Sequence of chain 1.B:
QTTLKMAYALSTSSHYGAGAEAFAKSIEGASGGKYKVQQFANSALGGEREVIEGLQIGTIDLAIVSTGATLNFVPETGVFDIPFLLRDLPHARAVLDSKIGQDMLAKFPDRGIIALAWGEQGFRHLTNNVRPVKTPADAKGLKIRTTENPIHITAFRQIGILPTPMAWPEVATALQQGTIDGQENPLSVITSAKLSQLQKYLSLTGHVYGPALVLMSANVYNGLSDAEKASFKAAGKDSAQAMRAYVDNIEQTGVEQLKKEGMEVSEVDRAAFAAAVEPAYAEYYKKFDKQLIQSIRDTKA

The small molecule below binds the protein below.
Small molecule (SMILES): CC(C)(CO)[C@@H](O)C(=O)[O-]

Binding-site contacts:
Ligand atom C6 contacts residue GLU72 of chain 1.B at 4.0 Å.
Ligand atom O1 contacts residue ASN209 of chain 1.B at 3.0 Å (h-bond).
Ligand atom O2 contacts residue ARG169 of chain 1.B at 2.9 Å (salt-bridge).
Ligand atom C5 contacts residue TRP192 of chain 1.B at 3.8 Å (hydrophobic).
Ligand atom C6 contacts residue SER90 of chain 1.B at 4.1 Å.
Ligand atom O4 contacts residue GLN145 of chain 1.B at 3.6 Å.
Ligand atom O1 contacts residue ARG148 of chain 1.B at 3.1 Å (salt-bridge).
Ligand atom O3 contacts residue ASN209 of chain 1.B at 2.8 Å (h-bond).
Ligand atom C2 contacts residue ARG148 of chain 1.B at 4.2 Å.
Ligand atom C3 contacts residue SER90 of chain 1.B at 4.4 Å.
Ligand atom C1 contacts residue THR171 of chain 1.B at 3.6 Å.
Ligand atom O4 contacts residue SER90 of chain 1.B at 3.0 Å.
Ligand atom O1 contacts residue ARG169 of chain 1.B at 2.9 Å (salt-bridge).
Ligand atom O1 contacts residue TRP192 of chain 1.B at 3.9 Å.
Ligand atom C4 contacts residue ASN209 of chain 1.B at 3.9 Å.
Ligand atom C1 contacts residue SER90 of chain 1.B at 4.3 Å.
Ligand atom C1 contacts residue ARG169 of chain 1.B at 3.7 Å.
Ligand atom C4 contacts residue VAL213 of chain 1.B at 4.0 Å (hydrophobic).
Ligand atom C1 contacts residue ASN209 of chain 1.B at 4.0 Å.
Ligand atom C2 contacts residue ASN209 of chain 1.B at 3.8 Å.
Ligand atom C2 contacts residue SER90 of chain 1.B at 3.5 Å.
Ligand atom O2 contacts residue TRP192 of chain 1.B at 4.0 Å.
Ligand atom C5 contacts residue ALA33 of chain 1.B at 4.0 Å (hydrophobic).
Ligand atom C5 contacts residue GLU72 of chain 1.B at 3.6 Å.
Ligand atom O4 contacts residue GLU72 of chain 1.B at 2.8 Å (salt-bridge).
Ligand atom O2 contacts residue THR171 of chain 1.B at 3.5 Å.
Ligand atom O3 contacts residue SER90 of chain 1.B at 3.9 Å.
Ligand atom C6 contacts residue LEU34 of chain 1.B at 4.4 Å (hydrophobic).
Ligand atom O3 contacts residue GLN145 of chain 1.B at 3.0 Å (h-bond).
Ligand atom C4 contacts residue TRP192 of chain 1.B at 3.6 Å (hydrophobic).
Ligand atom C3 contacts residue ASN209 of chain 1.B at 4.4 Å.
Ligand atom C1 contacts residue ARG148 of chain 1.B at 4.0 Å.
Ligand atom C6 contacts residue GLN145 of chain 1.B at 3.3 Å.
Ligand atom O1 contacts residue THR171 of chain 1.B at 3.5 Å.
Ligand atom C2 contacts residue GLN145 of chain 1.B at 3.9 Å.
Ligand atom C3 contacts residue GLN145 of chain 1.B at 4.4 Å.
Ligand atom C6 contacts residue TYR40 of chain 1.B at 3.7 Å (hydrophobic).
Ligand atom O3 contacts residue ARG148 of chain 1.B at 3.1 Å (salt-bridge).
Ligand atom O4 contacts residue TYR40 of chain 1.B at 2.8 Å (h-bond).
Ligand atom C1 contacts residue TRP192 of chain 1.B at 4.1 Å (hydrophobic).